Binding-site contacts:
Ligand atom O15 contacts residue GOL1 of chain 1.G at 2.8 Å (h-bond).
Ligand atom C19 contacts residue LEU96 of chain 1.B at 3.8 Å (hydrophobic).
Ligand atom C5 contacts residue TRP227 of chain 1.B at 3.8 Å (hydrophobic).
Ligand atom C14 contacts residue SER226 of chain 1.B at 3.8 Å.
Ligand atom C5 contacts residue GLY228 of chain 1.B at 3.6 Å.
Ligand atom C22 contacts residue GLU202 of chain 1.B at 3.8 Å.
Ligand atom C9 contacts residue TYR47 of chain 1.B at 3.5 Å (hydrophobic).
Ligand atom C20 contacts residue TYR47 of chain 1.B at 3.5 Å (hydrophobic).
Ligand atom CL27 contacts residue TRP227 of chain 1.B at 3.5 Å.
Ligand atom N16 contacts residue SER226 of chain 1.B at 3.0 Å (h-bond).
Ligand atom C25 contacts residue GLY228 of chain 1.B at 3.7 Å.
Ligand atom C11 contacts residue ASN95 of chain 1.B at 3.9 Å.
Ligand atom CL27 contacts residue SER226 of chain 1.B at 3.7 Å.
Ligand atom C3 contacts residue GLY228 of chain 1.B at 3.5 Å.
Ligand atom N23 contacts residue CYS231 of chain 1.B at 3.9 Å.
Ligand atom C1 contacts residue ILE179 of chain 1.B at 3.9 Å (hydrophobic).
Ligand atom C19 contacts residue HIS43 of chain 1.B at 3.5 Å.
Ligand atom C26 contacts residue GLY228 of chain 1.B at 3.8 Å.
Ligand atom C13 contacts residue LEU96 of chain 1.B at 3.9 Å (hydrophobic).
Ligand atom C20 contacts residue TRP50 of chain 1.B at 3.9 Å (hydrophobic).
Ligand atom CL27 contacts residue VAL225 of chain 1.B at 3.4 Å.
Ligand atom C17 contacts residue SER205 of chain 1.B at 3.0 Å.
Ligand atom O15 contacts residue TRP50 of chain 1.B at 3.8 Å.
Ligand atom N16 contacts residue SER205 of chain 1.B at 3.5 Å (h-bond).
Ligand atom C12 contacts residue TRP227 of chain 1.B at 3.7 Å (hydrophobic).
Ligand atom C24 contacts residue GLY230 of chain 1.B at 3.2 Å.
Ligand atom C10 contacts residue GLU94 of chain 1.B at 3.5 Å.
Ligand atom N4 contacts residue GLY228 of chain 1.B at 2.8 Å (h-bond).
Ligand atom N16 contacts residue TRP227 of chain 1.B at 3.9 Å.
Ligand atom O7 contacts residue TRP227 of chain 1.B at 3.2 Å.
Ligand atom C14 contacts residue GOL1 of chain 1.G at 3.6 Å.
Ligand atom C13 contacts residue SER226 of chain 1.B at 3.7 Å.
Ligand atom N23 contacts residue GLU202 of chain 1.B at 3.8 Å.
Ligand atom N16 contacts residue HIS43 of chain 1.B at 3.8 Å.
Ligand atom O7 contacts residue GLY228 of chain 1.B at 3.0 Å (h-bond).
Ligand atom C17 contacts residue GOL1 of chain 1.G at 3.7 Å.
Ligand atom C2 contacts residue GLY228 of chain 1.B at 3.6 Å.
Ligand atom C24 contacts residue CYS231 of chain 1.B at 3.6 Å (hydrophobic).
Ligand atom C12 contacts residue ILE179 of chain 1.B at 3.6 Å (hydrophobic).
Ligand atom C21 contacts residue TRP50 of chain 1.B at 3.8 Å (hydrophobic).

Sequence of chain 1.B:
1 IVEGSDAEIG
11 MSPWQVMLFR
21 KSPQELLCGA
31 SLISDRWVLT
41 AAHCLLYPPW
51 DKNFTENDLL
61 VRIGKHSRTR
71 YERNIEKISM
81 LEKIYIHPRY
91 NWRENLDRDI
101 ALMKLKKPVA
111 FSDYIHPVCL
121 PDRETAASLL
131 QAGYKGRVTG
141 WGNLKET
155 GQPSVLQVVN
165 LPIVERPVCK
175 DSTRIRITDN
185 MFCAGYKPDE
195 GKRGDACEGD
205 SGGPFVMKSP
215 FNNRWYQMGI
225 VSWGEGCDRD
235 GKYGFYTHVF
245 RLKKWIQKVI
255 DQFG

A small-molecule ligand and the protein it binds are described below.
Small molecule (SMILES): N[C@H](Cc1ccccc1)C(=O)N1CCC[C@H]1C(=O)NCc1cnccc1Cl